Binding-site contacts:
Ligand atom C9 contacts residue GLU138 of chain 1.B at 3.7 Å.
Ligand atom N2 contacts residue LYS103 of chain 1.A at 3.3 Å (salt-bridge).
Ligand atom C15 contacts residue LYS103 of chain 1.A at 3.1 Å.
Ligand atom C7 contacts residue PRO97 of chain 1.A at 3.8 Å (hydrophobic).
Ligand atom C1 contacts residue TYR183 of chain 1.A at 3.5 Å (hydrophobic).
Ligand atom N6 contacts residue PHE229 of chain 1.A at 3.6 Å.
Ligand atom C12 contacts residue LEU102 of chain 1.A at 3.7 Å (hydrophobic).
Ligand atom N2 contacts residue LYS105 of chain 1.A at 3.8 Å.
Ligand atom N4 contacts residue LYS105 of chain 1.A at 3.7 Å.
Ligand atom C11 contacts residue LEU102 of chain 1.A at 3.8 Å (hydrophobic).
Ligand atom C2 contacts residue TYR183 of chain 1.A at 3.4 Å (hydrophobic).
Ligand atom C22 contacts residue TRP231 of chain 1.A at 3.3 Å (hydrophobic).
Ligand atom C5 contacts residue TYR183 of chain 1.A at 3.7 Å (hydrophobic).
Ligand atom N6 contacts residue TYR190 of chain 1.A at 3.2 Å (h-bond).
Ligand atom C6 contacts residue TYR183 of chain 1.A at 3.4 Å (hydrophobic).
Ligand atom C3 contacts residue TYR183 of chain 1.A at 3.7 Å (hydrophobic).
Ligand atom C7 contacts residue TYR183 of chain 1.A at 3.7 Å (hydrophobic).
Ligand atom C19 contacts residue HIS237 of chain 1.A at 3.3 Å.
Ligand atom C4 contacts residue TYR190 of chain 1.A at 3.5 Å (hydrophobic).
Ligand atom N6 contacts residue TRP231 of chain 1.A at 3.5 Å.
Ligand atom C20 contacts residue TRP231 of chain 1.A at 3.3 Å (hydrophobic).
Ligand atom N1 contacts residue TYR183 of chain 1.A at 3.6 Å.
Ligand atom N4 contacts residue LYS103 of chain 1.A at 2.7 Å (salt-bridge).
Ligand atom C7 contacts residue LEU102 of chain 1.A at 3.8 Å (hydrophobic).
Ligand atom C22 contacts residue TYR190 of chain 1.A at 3.5 Å (hydrophobic).
Ligand atom C14 contacts residue HIS237 of chain 1.A at 3.2 Å.
Ligand atom N4 contacts residue LEU102 of chain 1.A at 3.5 Å.
Ligand atom N2 contacts residue LEU102 of chain 1.A at 3.8 Å.
Ligand atom C21 contacts residue LEU236 of chain 1.A at 3.7 Å (hydrophobic).
Ligand atom C13 contacts residue HIS237 of chain 1.A at 3.6 Å.
Ligand atom C14 contacts residue TYR320 of chain 1.A at 3.7 Å (hydrophobic).
Ligand atom C16 contacts residue LYS103 of chain 1.A at 3.4 Å.
Ligand atom N5 contacts residue LEU236 of chain 1.A at 3.2 Å (h-bond).
Ligand atom C15 contacts residue LYS105 of chain 1.A at 3.7 Å.
Ligand atom N5 contacts residue HIS237 of chain 1.A at 3.2 Å.
Ligand atom N5 contacts residue PRO238 of chain 1.A at 3.5 Å (h-bond).
Ligand atom N3 contacts residue LEU102 of chain 1.A at 3.7 Å.
Ligand atom C12 contacts residue LYS103 of chain 1.A at 3.7 Å.
Ligand atom N5 contacts residue PHE229 of chain 1.A at 3.5 Å.
Ligand atom N5 contacts residue PRO227 of chain 1.A at 3.7 Å.

The protein below binds the small molecule below.
Small molecule (SMILES): Cc1cc(/C=C/C#N)cc(C)c1Nc1ccnc(Nc2ccc(C#N)cc2)n1

Sequence of chain 1.B:
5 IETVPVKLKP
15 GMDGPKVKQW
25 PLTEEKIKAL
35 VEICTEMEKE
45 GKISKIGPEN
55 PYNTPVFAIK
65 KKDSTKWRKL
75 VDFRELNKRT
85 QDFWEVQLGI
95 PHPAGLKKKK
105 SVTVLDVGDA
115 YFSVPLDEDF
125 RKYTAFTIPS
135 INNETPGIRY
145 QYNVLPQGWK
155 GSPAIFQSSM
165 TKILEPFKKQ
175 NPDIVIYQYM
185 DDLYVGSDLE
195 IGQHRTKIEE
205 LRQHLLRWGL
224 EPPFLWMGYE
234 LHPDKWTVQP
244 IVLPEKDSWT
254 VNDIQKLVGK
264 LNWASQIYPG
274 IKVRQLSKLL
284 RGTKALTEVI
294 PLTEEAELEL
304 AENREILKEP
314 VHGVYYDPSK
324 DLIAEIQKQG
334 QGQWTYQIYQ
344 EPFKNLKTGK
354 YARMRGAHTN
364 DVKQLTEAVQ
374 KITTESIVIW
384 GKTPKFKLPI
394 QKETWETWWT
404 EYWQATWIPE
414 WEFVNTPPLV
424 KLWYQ

Sequence of chain 1.A:
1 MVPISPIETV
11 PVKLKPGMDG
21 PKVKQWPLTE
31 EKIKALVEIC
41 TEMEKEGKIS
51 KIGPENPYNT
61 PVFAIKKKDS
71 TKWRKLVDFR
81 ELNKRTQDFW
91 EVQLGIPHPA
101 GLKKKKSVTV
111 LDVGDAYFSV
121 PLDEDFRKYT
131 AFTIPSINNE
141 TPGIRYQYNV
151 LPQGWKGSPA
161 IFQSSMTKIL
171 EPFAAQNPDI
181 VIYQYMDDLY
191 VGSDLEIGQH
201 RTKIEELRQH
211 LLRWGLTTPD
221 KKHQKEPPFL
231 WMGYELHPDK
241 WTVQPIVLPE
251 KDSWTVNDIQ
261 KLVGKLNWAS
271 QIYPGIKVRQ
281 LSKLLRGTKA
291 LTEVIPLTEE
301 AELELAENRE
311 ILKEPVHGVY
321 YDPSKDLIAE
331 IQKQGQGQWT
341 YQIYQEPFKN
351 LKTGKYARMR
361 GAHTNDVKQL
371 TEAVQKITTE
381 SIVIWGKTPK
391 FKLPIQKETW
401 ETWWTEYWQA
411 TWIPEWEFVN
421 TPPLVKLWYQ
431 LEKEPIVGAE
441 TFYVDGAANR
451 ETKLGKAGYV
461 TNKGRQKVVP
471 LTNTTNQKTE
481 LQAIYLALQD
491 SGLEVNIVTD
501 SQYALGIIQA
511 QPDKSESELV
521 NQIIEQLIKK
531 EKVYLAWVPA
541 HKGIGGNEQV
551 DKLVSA